This protein binds this small molecule.
Small molecule (SMILES): COc1cc(CCNC(=O)c2nc(-c3cccc(C(F)(F)F)c3)[nH]c(=O)c2O)ccn1

Binding-site contacts:
Ligand atom C12 contacts residue GLU120 of chain 1.A at 3.6 Å.
Ligand atom O15 contacts residue ILE121 of chain 1.A at 2.6 Å (h-bond).
Ligand atom F26 contacts residue ARG125 of chain 1.A at 2.7 Å.
Ligand atom C21 contacts residue LYS54 of chain 1.A at 3.5 Å.
Ligand atom C25 contacts residue ARG125 of chain 1.A at 3.2 Å.
Ligand atom C01 contacts residue ILE58 of chain 1.A at 3.7 Å (hydrophobic).
Ligand atom C22 contacts residue LYS54 of chain 1.A at 3.7 Å.
Ligand atom C29 contacts residue TYR44 of chain 1.A at 3.6 Å (hydrophobic).
Ligand atom O15 contacts residue GLU120 of chain 1.A at 3.0 Å (salt-bridge).
Ligand atom O13 contacts residue MN1 of chain 1.C at 2.3 Å.
Ligand atom C14 contacts residue GLU120 of chain 1.A at 3.7 Å.
Ligand atom O13 contacts residue GLU120 of chain 1.A at 2.9 Å (salt-bridge).
Ligand atom N16 contacts residue TYR131 of chain 1.A at 3.8 Å.
Ligand atom C21 contacts residue ILE58 of chain 1.A at 3.5 Å (hydrophobic).
Ligand atom C06 contacts residue TYR44 of chain 1.A at 3.6 Å (hydrophobic).
Ligand atom C12 contacts residue MN1 of chain 1.C at 3.2 Å.
Ligand atom O15 contacts residue MN1 of chain 1.B at 1.9 Å.
Ligand atom O15 contacts residue HIS61 of chain 1.A at 2.8 Å (h-bond).
Ligand atom C14 contacts residue HIS61 of chain 1.A at 3.2 Å.
Ligand atom C30 contacts residue TYR44 of chain 1.A at 3.7 Å (hydrophobic).
Ligand atom F27 contacts residue ALA57 of chain 1.A at 3.7 Å.
Ligand atom C14 contacts residue MN1 of chain 1.B at 2.7 Å.
Ligand atom F28 contacts residue GLU196 of chain 1.A at 3.7 Å.
Ligand atom C30 contacts residue LYS54 of chain 1.A at 3.5 Å.
Ligand atom C01 contacts residue ALA40 of chain 1.A at 3.6 Å (hydrophobic).
Ligand atom C22 contacts residue ALA57 of chain 1.A at 3.8 Å (hydrophobic).
Ligand atom C14 contacts residue ILE121 of chain 1.A at 3.8 Å (hydrophobic).
Ligand atom C12 contacts residue HIS61 of chain 1.A at 3.7 Å.
Ligand atom C09 contacts residue MN1 of chain 1.C at 3.5 Å.
Ligand atom N31 contacts residue LYS54 of chain 1.A at 3.6 Å.
Ligand atom O10 contacts residue MN1 of chain 1.C at 2.7 Å.
Ligand atom O13 contacts residue MN1 of chain 1.B at 2.4 Å.
Ligand atom C12 contacts residue MN1 of chain 1.B at 2.9 Å.
Ligand atom F27 contacts residue VAL123 of chain 1.A at 3.8 Å.
Ligand atom N31 contacts residue TYR44 of chain 1.A at 3.8 Å.
Ligand atom C05 contacts residue TYR44 of chain 1.A at 3.4 Å (hydrophobic).
Ligand atom O02 contacts residue ILE58 of chain 1.A at 3.3 Å.
Ligand atom O13 contacts residue ASP109 of chain 1.A at 3.3 Å (salt-bridge).
Ligand atom C11 contacts residue MN1 of chain 1.C at 3.6 Å.
Ligand atom F27 contacts residue ARG125 of chain 1.A at 2.6 Å.

Sequence of chain 1.A:
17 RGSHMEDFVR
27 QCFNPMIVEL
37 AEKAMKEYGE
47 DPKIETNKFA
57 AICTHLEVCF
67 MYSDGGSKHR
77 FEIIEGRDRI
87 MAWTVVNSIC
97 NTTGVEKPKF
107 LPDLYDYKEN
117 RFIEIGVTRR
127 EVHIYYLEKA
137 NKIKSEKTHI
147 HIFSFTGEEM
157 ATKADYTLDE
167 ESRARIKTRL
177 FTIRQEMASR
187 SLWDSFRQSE